Sequence of chain 4.A:
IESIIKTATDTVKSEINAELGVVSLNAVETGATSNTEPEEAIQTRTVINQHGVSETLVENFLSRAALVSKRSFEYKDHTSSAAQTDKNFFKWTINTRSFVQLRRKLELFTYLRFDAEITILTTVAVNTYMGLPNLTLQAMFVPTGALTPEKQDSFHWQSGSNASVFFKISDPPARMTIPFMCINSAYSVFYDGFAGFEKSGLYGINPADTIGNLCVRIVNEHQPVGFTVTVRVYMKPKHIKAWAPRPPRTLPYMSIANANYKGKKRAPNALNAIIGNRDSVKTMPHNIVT

The small molecule below binds the protein below.
Small molecule (SMILES): CC(=O)N[C@@H]1[C@@H](O)[C@H](O[C@@H]2O[C@H](CO[C@]3(C(=O)O)C[C@H](O)[C@@H](NC(C)=O)[C@H]([C@H](O)[C@H](O)CO)O3)[C@H](O)[C@H](O)[C@H]2O)[C@@H](CO)O[C@H]1O

Sequence of chain 4.B:
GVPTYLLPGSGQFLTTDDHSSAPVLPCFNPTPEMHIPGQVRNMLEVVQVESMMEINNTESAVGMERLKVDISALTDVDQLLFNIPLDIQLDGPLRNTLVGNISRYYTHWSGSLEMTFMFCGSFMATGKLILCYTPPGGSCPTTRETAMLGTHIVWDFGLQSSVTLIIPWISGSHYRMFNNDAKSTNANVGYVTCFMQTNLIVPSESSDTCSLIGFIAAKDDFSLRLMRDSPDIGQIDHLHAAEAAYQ

Binding-site contacts:
Ligand atom C4 contacts residue PRO231 of chain 4.B at 3.4 Å (hydrophobic).
Ligand atom C5 contacts residue PRO231 of chain 4.B at 3.4 Å (hydrophobic).
Ligand atom C4 contacts residue ASP91 of chain 4.B at 3.4 Å.
Ligand atom C5 contacts residue ASN275 of chain 4.A at 3.5 Å.
Ligand atom C4 contacts residue ASP232 of chain 4.B at 3.5 Å.
Ligand atom C11 contacts residue ASP232 of chain 4.B at 3.4 Å.
Ligand atom O4 contacts residue ASP91 of chain 4.B at 2.4 Å (salt-bridge).
Ligand atom C4 contacts residue PRO274 of chain 4.A at 3.8 Å (hydrophobic).
Ligand atom O4 contacts residue ASN275 of chain 4.A at 2.8 Å (h-bond).
Ligand atom O6 contacts residue PRO274 of chain 4.A at 3.8 Å.
Ligand atom C10 contacts residue LYS270 of chain 4.A at 3.6 Å.
Ligand atom O3 contacts residue PRO274 of chain 4.A at 3.6 Å.
Ligand atom N5 contacts residue ASN275 of chain 4.A at 3.5 Å (h-bond).
Ligand atom C11 contacts residue PRO231 of chain 4.B at 3.5 Å (hydrophobic).
Ligand atom C8 contacts residue ASN180 of chain 4.B at 3.0 Å.
Ligand atom O6 contacts residue ASP91 of chain 4.B at 3.2 Å.
Ligand atom O10 contacts residue LYS270 of chain 4.A at 3.0 Å (salt-bridge).
Ligand atom O4 contacts residue ASP232 of chain 4.B at 2.9 Å (salt-bridge).
Ligand atom C4 contacts residue ASN275 of chain 4.A at 3.7 Å.
Ligand atom O1B contacts residue ARG104 of chain 4.B at 2.4 Å (salt-bridge).
Ligand atom O4 contacts residue ARG95 of chain 4.B at 3.3 Å (salt-bridge).
Ligand atom C4 contacts residue ARG104 of chain 4.B at 3.7 Å.
Ligand atom C10 contacts residue PRO231 of chain 4.B at 3.5 Å (hydrophobic).
Ligand atom C10 contacts residue ASN275 of chain 4.A at 3.2 Å.
Ligand atom O1B contacts residue ASP91 of chain 4.B at 3.8 Å.
Ligand atom C3 contacts residue PRO274 of chain 4.A at 3.7 Å (hydrophobic).
Ligand atom C1 contacts residue ARG104 of chain 4.B at 3.4 Å.
Ligand atom O7 contacts residue PRO274 of chain 4.A at 3.5 Å.
Ligand atom O10 contacts residue ASN275 of chain 4.A at 2.7 Å (h-bond).
Ligand atom C3 contacts residue ARG104 of chain 4.B at 3.8 Å.
Ligand atom O7 contacts residue LYS270 of chain 4.A at 3.4 Å (salt-bridge).
Ligand atom C11 contacts residue ILE233 of chain 4.B at 3.5 Å (hydrophobic).
Ligand atom O4 contacts residue PRO231 of chain 4.B at 3.8 Å.
Ligand atom N5 contacts residue PRO231 of chain 4.B at 2.6 Å (h-bond).
Ligand atom O7 contacts residue ASN180 of chain 4.B at 3.2 Å (h-bond).
Ligand atom C11 contacts residue GLY234 of chain 4.B at 3.7 Å.
Ligand atom C7 contacts residue ASN180 of chain 4.B at 3.5 Å.
Ligand atom C3 contacts residue ARG95 of chain 4.B at 3.8 Å.
Ligand atom C10 contacts residue ASP232 of chain 4.B at 3.6 Å.
Ligand atom O3 contacts residue GLY282 of chain 4.A at 3.3 Å.